Sequence of chain 1.B:
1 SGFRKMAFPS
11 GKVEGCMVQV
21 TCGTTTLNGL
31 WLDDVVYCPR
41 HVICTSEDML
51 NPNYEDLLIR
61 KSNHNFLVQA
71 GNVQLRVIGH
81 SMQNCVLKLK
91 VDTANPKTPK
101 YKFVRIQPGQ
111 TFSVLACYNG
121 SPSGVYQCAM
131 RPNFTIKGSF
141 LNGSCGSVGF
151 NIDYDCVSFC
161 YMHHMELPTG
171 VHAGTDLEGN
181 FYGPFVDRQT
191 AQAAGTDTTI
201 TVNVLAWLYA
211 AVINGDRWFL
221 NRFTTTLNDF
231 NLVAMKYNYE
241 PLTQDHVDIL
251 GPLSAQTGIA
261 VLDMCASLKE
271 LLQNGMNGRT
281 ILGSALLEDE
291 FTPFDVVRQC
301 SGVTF

Binding-site contacts:
Ligand atom C21 contacts residue CYS145 of chain 1.B at 3.4 Å (hydrophobic).
Ligand atom N contacts residue CYS145 of chain 1.B at 3.8 Å.
Ligand atom C10 contacts residue MET49 of chain 1.B at 3.8 Å (hydrophobic).
Ligand atom C21 contacts residue HIS163 of chain 1.B at 3.3 Å.
Ligand atom C contacts residue HIS41 of chain 1.B at 3.7 Å.
Ligand atom O contacts residue CYS145 of chain 1.B at 3.4 Å (h-bond).
Ligand atom C11 contacts residue MET49 of chain 1.B at 3.5 Å (hydrophobic).
Ligand atom C contacts residue CYS145 of chain 1.B at 1.8 Å (hydrophobic).
Ligand atom C1 contacts residue CYS145 of chain 1.B at 2.6 Å (hydrophobic).
Ligand atom O contacts residue HIS41 of chain 1.B at 3.3 Å.
Ligand atom C15 contacts residue ASN142 of chain 1.B at 3.7 Å.
Ligand atom N1 contacts residue SER144 of chain 1.B at 3.8 Å.
Ligand atom CL contacts residue ASP187 of chain 1.B at 3.4 Å.
Ligand atom C9 contacts residue HIS164 of chain 1.B at 3.5 Å.
Ligand atom CL contacts residue MET165 of chain 1.B at 3.6 Å.
Ligand atom C18 contacts residue LEU141 of chain 1.B at 3.8 Å (hydrophobic).
Ligand atom C9 contacts residue MET165 of chain 1.B at 3.5 Å (hydrophobic).
Ligand atom C1 contacts residue ASN142 of chain 1.B at 3.4 Å.
Ligand atom C12 contacts residue DMS1 of chain 1.P at 3.5 Å.
Ligand atom O1 contacts residue GLU166 of chain 1.B at 2.9 Å (salt-bridge).
Ligand atom O2 contacts residue DMS1 of chain 1.P at 3.6 Å.
Ligand atom C12 contacts residue ARG188 of chain 1.B at 3.4 Å.
Ligand atom N1 contacts residue HIS163 of chain 1.B at 2.7 Å (h-bond).
Ligand atom C2 contacts residue CYS145 of chain 1.B at 3.0 Å (hydrophobic).
Ligand atom C20 contacts residue HIS163 of chain 1.B at 3.8 Å.
Ligand atom C20 contacts residue PHE140 of chain 1.B at 3.7 Å (hydrophobic).
Ligand atom C10 contacts residue MET165 of chain 1.B at 3.5 Å (hydrophobic).
Ligand atom C20 contacts residue GLU166 of chain 1.B at 3.7 Å.
Ligand atom O1 contacts residue MET165 of chain 1.B at 3.3 Å.
Ligand atom C6 contacts residue GLN189 of chain 1.B at 3.6 Å.
Ligand atom C18 contacts residue ASN142 of chain 1.B at 3.7 Å.
Ligand atom C12 contacts residue MET49 of chain 1.B at 3.6 Å (hydrophobic).
Ligand atom C20 contacts residue LEU141 of chain 1.B at 3.6 Å (hydrophobic).
Ligand atom C11 contacts residue ARG188 of chain 1.B at 3.5 Å.
Ligand atom C12 contacts residue GLN189 of chain 1.B at 3.6 Å.
Ligand atom O2 contacts residue GLN189 of chain 1.B at 3.1 Å (h-bond).
Ligand atom CL contacts residue HIS164 of chain 1.B at 3.6 Å.
Ligand atom CL contacts residue HIS41 of chain 1.B at 3.5 Å.
Ligand atom C21 contacts residue GLU166 of chain 1.B at 3.8 Å.
Ligand atom C21 contacts residue MET165 of chain 1.B at 3.7 Å (hydrophobic).

This small molecule binds to this protein.
Small molecule (SMILES): CCC(=O)N(C(=O)[C@@H]1CCOc2ccc(Cl)cc21)c1cncc2ccccc12

Sequence of chain 1.A:
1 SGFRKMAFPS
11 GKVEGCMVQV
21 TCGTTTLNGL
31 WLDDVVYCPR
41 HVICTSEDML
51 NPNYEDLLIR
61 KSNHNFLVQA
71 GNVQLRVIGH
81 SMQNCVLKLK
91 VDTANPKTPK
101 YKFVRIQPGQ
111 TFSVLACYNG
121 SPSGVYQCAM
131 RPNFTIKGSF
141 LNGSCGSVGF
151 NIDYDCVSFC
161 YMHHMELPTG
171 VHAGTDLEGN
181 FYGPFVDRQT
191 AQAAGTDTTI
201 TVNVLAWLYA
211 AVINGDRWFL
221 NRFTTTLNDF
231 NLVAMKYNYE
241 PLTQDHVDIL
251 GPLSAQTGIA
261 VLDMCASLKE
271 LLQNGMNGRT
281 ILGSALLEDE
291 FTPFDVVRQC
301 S